Binding-site contacts:
Ligand atom C4 contacts residue ASN154 of chain 48.A at 4.2 Å.
Ligand atom C4 contacts residue MET151 of chain 48.A at 3.9 Å (hydrophobic).
Ligand atom O6 contacts residue MET151 of chain 48.A at 4.2 Å.
Ligand atom C7 contacts residue ASN154 of chain 48.A at 3.7 Å.
Ligand atom C5 contacts residue MET151 of chain 48.A at 3.8 Å (hydrophobic).
Ligand atom O5 contacts residue ASN154 of chain 48.A at 2.3 Å (h-bond).
Ligand atom C7 contacts residue GLY150 of chain 48.A at 3.1 Å.
Ligand atom C1 contacts residue MET151 of chain 48.A at 4.1 Å (hydrophobic).
Ligand atom C5 contacts residue THR156 of chain 48.A at 3.9 Å.
Ligand atom C6 contacts residue THR156 of chain 48.A at 4.0 Å.
Ligand atom O5 contacts residue MET151 of chain 48.A at 3.9 Å.
Ligand atom C1 contacts residue THR156 of chain 48.A at 4.3 Å.
Ligand atom O5 contacts residue THR156 of chain 48.A at 4.0 Å.
Ligand atom C1 contacts residue GLY150 of chain 48.A at 3.9 Å.
Ligand atom O7 contacts residue GLY150 of chain 48.A at 2.9 Å (h-bond).
Ligand atom N2 contacts residue ASN154 of chain 48.A at 2.9 Å (h-bond).
Ligand atom O5 contacts residue ASN157 of chain 48.A at 4.3 Å.
Ligand atom C2 contacts residue GLY150 of chain 48.A at 3.8 Å.
Ligand atom O7 contacts residue THR156 of chain 48.A at 4.5 Å.
Ligand atom C6 contacts residue ASN157 of chain 48.A at 3.5 Å.
Ligand atom C2 contacts residue ASN154 of chain 48.A at 2.4 Å.
Ligand atom N2 contacts residue GLY150 of chain 48.A at 3.5 Å (h-bond).
Ligand atom C2 contacts residue MET151 of chain 48.A at 4.2 Å (hydrophobic).
Ligand atom C8 contacts residue ASN157 of chain 48.A at 3.9 Å.
Ligand atom O7 contacts residue ASN154 of chain 48.A at 4.0 Å.
Ligand atom O7 contacts residue HIS148 of chain 48.A at 3.6 Å (h-bond).
Ligand atom O6 contacts residue THR156 of chain 48.A at 4.5 Å.
Ligand atom C6 contacts residue THR156 of chain 48.A at 3.7 Å.
Ligand atom C3 contacts residue ASN154 of chain 48.A at 3.8 Å.
Ligand atom C6 contacts residue ASP161 of chain 48.A at 3.6 Å.
Ligand atom C5 contacts residue ASN154 of chain 48.A at 3.6 Å.
Ligand atom C1 contacts residue ASN154 of chain 48.A at 1.4 Å.
Ligand atom O5 contacts residue THR156 of chain 48.A at 4.0 Å.
Ligand atom C3 contacts residue MET151 of chain 48.A at 4.0 Å (hydrophobic).
Ligand atom C6 contacts residue MET151 of chain 48.A at 4.5 Å (hydrophobic).
Ligand atom C8 contacts residue GLY150 of chain 48.A at 3.8 Å.
Ligand atom C8 contacts residue THR156 of chain 48.A at 4.5 Å.
Ligand atom C5 contacts residue THR156 of chain 48.A at 4.2 Å.

The small molecule below binds the protein below.
Small molecule (SMILES): CC(=O)N[C@H]1[C@H](O[C@H]2[C@H](O)[C@@H](NC(C)=O)CO[C@@H]2CO[C@@H]2O[C@@H](C)[C@@H](O)[C@@H](O)[C@@H]2O)O[C@H](CO)[C@@H](O)[C@@H]1O

Sequence of chain 48.A:
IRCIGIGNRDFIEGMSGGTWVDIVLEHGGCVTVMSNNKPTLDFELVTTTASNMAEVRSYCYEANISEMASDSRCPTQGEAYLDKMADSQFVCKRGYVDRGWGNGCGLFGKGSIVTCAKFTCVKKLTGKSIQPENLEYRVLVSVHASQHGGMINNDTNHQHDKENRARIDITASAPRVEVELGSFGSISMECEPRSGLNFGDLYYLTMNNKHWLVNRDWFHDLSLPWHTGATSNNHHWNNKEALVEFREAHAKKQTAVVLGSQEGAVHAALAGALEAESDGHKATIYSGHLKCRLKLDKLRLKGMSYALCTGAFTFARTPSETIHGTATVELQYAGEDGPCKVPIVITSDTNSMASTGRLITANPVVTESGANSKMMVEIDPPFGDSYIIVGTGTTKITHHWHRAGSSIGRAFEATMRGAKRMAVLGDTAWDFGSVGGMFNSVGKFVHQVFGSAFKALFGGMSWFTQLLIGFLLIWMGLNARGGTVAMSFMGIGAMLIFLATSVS